Sequence of chain 1.A:
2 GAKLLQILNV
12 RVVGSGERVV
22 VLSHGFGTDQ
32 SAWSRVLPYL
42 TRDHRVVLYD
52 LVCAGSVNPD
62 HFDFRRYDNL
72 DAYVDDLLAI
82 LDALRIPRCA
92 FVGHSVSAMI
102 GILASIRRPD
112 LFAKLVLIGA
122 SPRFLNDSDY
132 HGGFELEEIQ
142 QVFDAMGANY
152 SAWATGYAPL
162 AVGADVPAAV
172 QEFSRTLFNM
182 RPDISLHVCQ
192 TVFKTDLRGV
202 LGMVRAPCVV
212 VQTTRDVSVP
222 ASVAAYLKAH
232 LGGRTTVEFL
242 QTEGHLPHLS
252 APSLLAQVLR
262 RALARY

This protein binds this small molecule.
Small molecule (SMILES): CC1=C[C@H](O/C=C2/C(=O)O[C@@H]3c4ccccc4C[C@H]23)OC1=O

Binding-site contacts:
Ligand atom C6 contacts residue PHE135 of chain 1.A at 4.0 Å (hydrophobic).
Ligand atom C17 contacts residue VAL193 of chain 1.A at 3.9 Å (hydrophobic).
Ligand atom C3 contacts residue VAL218 of chain 1.A at 4.0 Å (hydrophobic).
Ligand atom O5 contacts residue SER96 of chain 1.A at 4.0 Å.
Ligand atom O1 contacts residue TRP154 of chain 1.A at 4.0 Å.
Ligand atom O1 contacts residue CYS190 of chain 1.A at 3.1 Å (h-bond).
Ligand atom C1 contacts residue PHE135 of chain 1.A at 4.0 Å (hydrophobic).
Ligand atom C5 contacts residue VAL143 of chain 1.A at 3.3 Å (hydrophobic).
Ligand atom C1 contacts residue TYR158 of chain 1.A at 3.6 Å (hydrophobic).
Ligand atom C13 contacts residue SER219 of chain 1.A at 3.7 Å.
Ligand atom C8 contacts residue PHE135 of chain 1.A at 3.8 Å (hydrophobic).
Ligand atom C15 contacts residue SER96 of chain 1.A at 3.0 Å.
Ligand atom O4 contacts residue HIS246 of chain 1.A at 3.3 Å (h-bond).
Ligand atom C9 contacts residue PHE135 of chain 1.A at 3.9 Å (hydrophobic).
Ligand atom C10 contacts residue CYS190 of chain 1.A at 3.8 Å (hydrophobic).
Ligand atom C11 contacts residue PHE194 of chain 1.A at 3.8 Å (hydrophobic).
Ligand atom C11 contacts residue TYR158 of chain 1.A at 3.7 Å (hydrophobic).
Ligand atom O1 contacts residue PHE27 of chain 1.A at 4.0 Å.
Ligand atom C17 contacts residue SER96 of chain 1.A at 3.0 Å.
Ligand atom C16 contacts residue PHE27 of chain 1.A at 3.8 Å (hydrophobic).
Ligand atom C2 contacts residue VAL218 of chain 1.A at 3.3 Å (hydrophobic).
Ligand atom O3 contacts residue SER219 of chain 1.A at 3.2 Å.
Ligand atom O5 contacts residue HIS246 of chain 1.A at 2.9 Å (h-bond).
Ligand atom C8 contacts residue PHE194 of chain 1.A at 3.9 Å (hydrophobic).
Ligand atom C15 contacts residue PHE27 of chain 1.A at 4.0 Å (hydrophobic).
Ligand atom O4 contacts residue PHE27 of chain 1.A at 3.3 Å.
Ligand atom C9 contacts residue TYR158 of chain 1.A at 3.5 Å (hydrophobic).
Ligand atom O5 contacts residue SER219 of chain 1.A at 3.8 Å.
Ligand atom O5 contacts residue TYR158 of chain 1.A at 3.7 Å.
Ligand atom C2 contacts residue TYR158 of chain 1.A at 4.0 Å (hydrophobic).
Ligand atom C9 contacts residue SER219 of chain 1.A at 4.0 Å.
Ligand atom C17 contacts residue PHE27 of chain 1.A at 3.8 Å (hydrophobic).
Ligand atom C16 contacts residue HIS246 of chain 1.A at 3.4 Å.
Ligand atom C17 contacts residue VAL97 of chain 1.A at 3.5 Å (hydrophobic).
Ligand atom O4 contacts residue SER96 of chain 1.A at 2.4 Å (h-bond).
Ligand atom C16 contacts residue SER96 of chain 1.A at 2.8 Å.
Ligand atom O3 contacts residue TYR158 of chain 1.A at 4.0 Å.
Ligand atom C12 contacts residue TYR158 of chain 1.A at 3.6 Å (hydrophobic).
Ligand atom O2 contacts residue VAL143 of chain 1.A at 3.5 Å.
Ligand atom C14 contacts residue PHE125 of chain 1.A at 3.7 Å (hydrophobic).